Sequence of chain 1.A:
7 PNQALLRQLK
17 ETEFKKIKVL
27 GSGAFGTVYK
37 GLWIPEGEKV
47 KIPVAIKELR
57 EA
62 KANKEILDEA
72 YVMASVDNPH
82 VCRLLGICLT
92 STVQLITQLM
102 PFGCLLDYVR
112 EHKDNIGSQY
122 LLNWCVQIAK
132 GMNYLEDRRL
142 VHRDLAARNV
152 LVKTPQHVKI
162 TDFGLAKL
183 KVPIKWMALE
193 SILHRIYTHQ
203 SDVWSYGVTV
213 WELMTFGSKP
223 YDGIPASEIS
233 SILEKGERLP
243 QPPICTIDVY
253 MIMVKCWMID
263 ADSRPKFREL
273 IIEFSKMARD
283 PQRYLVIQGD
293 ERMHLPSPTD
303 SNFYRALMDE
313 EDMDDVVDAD

Binding-site contacts:
Ligand atom PA contacts residue MG1 of chain 1.D at 3.1 Å.
Ligand atom O2A contacts residue GLY29 of chain 1.A at 3.4 Å (h-bond).
Ligand atom C5' contacts residue GLY27 of chain 1.A at 3.6 Å.
Ligand atom O1B contacts residue ARG149 of chain 1.A at 3.7 Å.
Ligand atom N6 contacts residue ALA51 of chain 1.A at 3.4 Å.
Ligand atom N6 contacts residue LEU152 of chain 1.A at 3.5 Å.
Ligand atom O2A contacts residue GLY32 of chain 1.A at 3.4 Å (h-bond).
Ligand atom O2' contacts residue CYS105 of chain 1.A at 3.7 Å.
Ligand atom O2G contacts residue ASN150 of chain 1.A at 3.2 Å (h-bond).
Ligand atom PA contacts residue LYS53 of chain 1.A at 3.6 Å.
Ligand atom C6 contacts residue LEU152 of chain 1.A at 3.7 Å (hydrophobic).
Ligand atom N6 contacts residue GLN99 of chain 1.A at 3.0 Å (h-bond).
Ligand atom O4' contacts residue VAL34 of chain 1.A at 3.7 Å.
Ligand atom PB contacts residue MG1 of chain 1.D at 3.1 Å.
Ligand atom C5' contacts residue SER28 of chain 1.A at 3.4 Å.
Ligand atom O2B contacts residue ASN150 of chain 1.A at 2.7 Å (h-bond).
Ligand atom O5' contacts residue VAL34 of chain 1.A at 3.4 Å.
Ligand atom O1A contacts residue MG1 of chain 1.D at 1.9 Å.
Ligand atom N3B contacts residue ARG149 of chain 1.A at 3.4 Å.
Ligand atom O3G contacts residue ASP145 of chain 1.A at 3.7 Å.
Ligand atom O3' contacts residue ARG149 of chain 1.A at 3.7 Å.
Ligand atom O1A contacts residue LYS53 of chain 1.A at 2.8 Å (salt-bridge).
Ligand atom O2G contacts residue ASP145 of chain 1.A at 2.4 Å (salt-bridge).
Ligand atom O1G contacts residue ALA30 of chain 1.A at 2.7 Å (h-bond).
Ligand atom O2A contacts residue VAL34 of chain 1.A at 3.4 Å.
Ligand atom O3A contacts residue GLY29 of chain 1.A at 3.3 Å.
Ligand atom O3A contacts residue MG1 of chain 1.D at 3.5 Å.
Ligand atom N6 contacts residue THR98 of chain 1.A at 3.7 Å.
Ligand atom O1A contacts residue ASP163 of chain 1.A at 2.7 Å (salt-bridge).
Ligand atom O1G contacts residue GLY29 of chain 1.A at 3.5 Å.
Ligand atom O2B contacts residue MG1 of chain 1.D at 1.9 Å.
Ligand atom N1 contacts residue MET101 of chain 1.A at 3.0 Å (h-bond).
Ligand atom C2 contacts residue MET101 of chain 1.A at 3.3 Å (hydrophobic).
Ligand atom O3A contacts residue SER28 of chain 1.A at 3.5 Å.
Ligand atom O2G contacts residue ARG149 of chain 1.A at 2.9 Å (salt-bridge).
Ligand atom O2A contacts residue LYS53 of chain 1.A at 3.4 Å.
Ligand atom O3G contacts residue MG1 of chain 1.D at 3.2 Å.
Ligand atom PG contacts residue ASP145 of chain 1.A at 3.6 Å.
Ligand atom O2A contacts residue SER28 of chain 1.A at 3.7 Å.
Ligand atom N3B contacts residue GLY29 of chain 1.A at 3.7 Å.

A small-molecule ligand and the protein it binds are described below.
Small molecule (SMILES): Nc1ncnc2c1ncn2[C@@H]1O[C@H](CO[P](=O)(O)O[P](=O)(O)NP(=O)(O)O)[C@@H](O)[C@H]1O